A small-molecule ligand and the protein it binds are described below.
Small molecule (SMILES): CC(=O)N[C@H]1[C@H]([C@H](O)[C@H](O)CO)O[C@@](O)(C(=O)O)C[C@@H]1O

Sequence of chain 1.A:
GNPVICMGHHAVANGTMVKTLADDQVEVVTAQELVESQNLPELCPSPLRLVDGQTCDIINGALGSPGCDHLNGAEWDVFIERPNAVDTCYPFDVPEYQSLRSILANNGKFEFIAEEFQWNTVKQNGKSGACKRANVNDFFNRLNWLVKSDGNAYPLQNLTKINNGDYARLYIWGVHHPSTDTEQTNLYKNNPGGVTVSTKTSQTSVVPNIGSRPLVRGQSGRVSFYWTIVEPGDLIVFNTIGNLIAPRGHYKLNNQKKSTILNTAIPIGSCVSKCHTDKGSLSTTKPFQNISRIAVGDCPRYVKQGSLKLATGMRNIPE

Binding-site contacts:
Ligand atom O1B contacts residue SER132 of chain 1.A at 2.7 Å (h-bond).
Ligand atom C9 contacts residue LEU191 of chain 1.A at 3.7 Å (hydrophobic).
Ligand atom C11 contacts residue GLY130 of chain 1.A at 3.9 Å.
Ligand atom O8 contacts residue TYR94 of chain 1.A at 3.2 Å (h-bond).
Ligand atom C1 contacts residue GLN223 of chain 1.A at 3.1 Å.
Ligand atom C8 contacts residue TYR94 of chain 1.A at 3.8 Å (hydrophobic).
Ligand atom O9 contacts residue HIS180 of chain 1.A at 3.6 Å.
Ligand atom N5 contacts residue LYS131 of chain 1.A at 3.2 Å (salt-bridge).
Ligand atom C11 contacts residue LYS127 of chain 1.A at 4.1 Å.
Ligand atom C10 contacts residue LYS131 of chain 1.A at 3.7 Å.
Ligand atom C9 contacts residue TYR94 of chain 1.A at 3.2 Å (hydrophobic).
Ligand atom C8 contacts residue GLN223 of chain 1.A at 3.5 Å.
Ligand atom O7 contacts residue LEU191 of chain 1.A at 3.5 Å.
Ligand atom C9 contacts residue GLN223 of chain 1.A at 4.1 Å.
Ligand atom O4 contacts residue LYS131 of chain 1.A at 3.7 Å.
Ligand atom O8 contacts residue GLN223 of chain 1.A at 2.5 Å (h-bond).
Ligand atom O1B contacts residue GLN223 of chain 1.A at 2.5 Å (h-bond).
Ligand atom C9 contacts residue TRP149 of chain 1.A at 4.1 Å (hydrophobic).
Ligand atom N5 contacts residue TRP149 of chain 1.A at 4.2 Å.
Ligand atom C4 contacts residue LYS131 of chain 1.A at 3.5 Å.
Ligand atom C1 contacts residue GLY133 of chain 1.A at 3.5 Å.
Ligand atom O9 contacts residue GLY225 of chain 1.A at 4.0 Å.
Ligand atom O10 contacts residue LYS127 of chain 1.A at 3.7 Å.
Ligand atom O1A contacts residue GLN223 of chain 1.A at 3.8 Å.
Ligand atom C2 contacts residue GLN223 of chain 1.A at 3.7 Å.
Ligand atom C5 contacts residue LYS131 of chain 1.A at 3.8 Å.
Ligand atom O6 contacts residue GLN223 of chain 1.A at 4.0 Å.
Ligand atom O9 contacts residue GLN223 of chain 1.A at 3.5 Å (h-bond).
Ligand atom C11 contacts residue VAL151 of chain 1.A at 4.2 Å (hydrophobic).
Ligand atom O1B contacts residue GLY133 of chain 1.A at 3.7 Å.
Ligand atom O2 contacts residue GLN223 of chain 1.A at 3.5 Å (h-bond).
Ligand atom C7 contacts residue TRP149 of chain 1.A at 3.8 Å (hydrophobic).
Ligand atom C11 contacts residue LYS131 of chain 1.A at 3.8 Å.
Ligand atom C7 contacts residue LEU191 of chain 1.A at 4.1 Å (hydrophobic).
Ligand atom C1 contacts residue SER132 of chain 1.A at 3.4 Å.
Ligand atom O1A contacts residue SER132 of chain 1.A at 3.3 Å.
Ligand atom C9 contacts residue HIS180 of chain 1.A at 3.6 Å.
Ligand atom O1A contacts residue ASN141 of chain 1.A at 3.6 Å (h-bond).
Ligand atom O1A contacts residue GLY133 of chain 1.A at 2.5 Å (h-bond).
Ligand atom O9 contacts residue TYR94 of chain 1.A at 2.7 Å (h-bond).